This protein binds this small molecule.
Small molecule (SMILES): O=P(O)(O)CCO

Sequence of chain 1.A:
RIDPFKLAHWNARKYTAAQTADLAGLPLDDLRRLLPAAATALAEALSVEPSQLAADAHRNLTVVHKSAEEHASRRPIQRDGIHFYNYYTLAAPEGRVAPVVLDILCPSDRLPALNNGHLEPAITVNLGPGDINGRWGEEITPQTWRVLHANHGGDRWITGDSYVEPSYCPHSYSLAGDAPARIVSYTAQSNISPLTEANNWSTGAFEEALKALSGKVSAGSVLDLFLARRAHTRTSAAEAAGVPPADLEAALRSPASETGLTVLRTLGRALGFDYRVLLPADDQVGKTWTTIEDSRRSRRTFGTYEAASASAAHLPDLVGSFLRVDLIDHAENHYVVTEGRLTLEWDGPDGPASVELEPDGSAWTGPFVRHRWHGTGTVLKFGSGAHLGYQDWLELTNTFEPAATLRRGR

Sequence of chain 2.A:
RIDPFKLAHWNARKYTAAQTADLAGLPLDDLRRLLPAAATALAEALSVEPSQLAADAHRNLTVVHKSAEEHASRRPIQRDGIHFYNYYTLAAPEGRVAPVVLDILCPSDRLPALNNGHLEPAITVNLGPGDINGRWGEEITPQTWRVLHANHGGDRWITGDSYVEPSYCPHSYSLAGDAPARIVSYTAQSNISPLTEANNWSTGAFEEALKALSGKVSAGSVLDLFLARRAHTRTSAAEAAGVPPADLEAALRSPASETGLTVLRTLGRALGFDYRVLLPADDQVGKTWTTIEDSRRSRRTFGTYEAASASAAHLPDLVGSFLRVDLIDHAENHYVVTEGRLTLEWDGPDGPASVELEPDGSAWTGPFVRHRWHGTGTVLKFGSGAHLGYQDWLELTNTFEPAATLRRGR

Binding-site contacts:
Ligand atom O2 contacts residue ASN126 of chain 2.A at 3.1 Å (h-bond).
Ligand atom P contacts residue TYR98 of chain 2.A at 3.5 Å.
Ligand atom CB contacts residue SER196 of chain 2.A at 4.0 Å.
Ligand atom CA contacts residue LEU113 of chain 2.A at 4.1 Å (hydrophobic).
Ligand atom CB contacts residue LEU113 of chain 2.A at 4.0 Å (hydrophobic).
Ligand atom CA contacts residue TYR96 of chain 2.A at 4.1 Å (hydrophobic).
Ligand atom O3 contacts residue LYS16 of chain 1.A at 3.2 Å (salt-bridge).
Ligand atom CB contacts residue TYR184 of chain 2.A at 3.8 Å (hydrophobic).
Ligand atom P contacts residue CD1 of chain 2.O at 3.7 Å.
Ligand atom P contacts residue ASN126 of chain 2.A at 3.4 Å.
Ligand atom O4 contacts residue CD1 of chain 2.O at 2.0 Å.
Ligand atom O4 contacts residue TYR184 of chain 2.A at 4.0 Å.
Ligand atom O2 contacts residue LYS16 of chain 1.A at 3.3 Å (salt-bridge).
Ligand atom O4 contacts residue HIS182 of chain 2.A at 3.2 Å (h-bond).
Ligand atom P contacts residue HIS182 of chain 2.A at 4.3 Å.
Ligand atom O1 contacts residue ARG90 of chain 2.A at 3.6 Å.
Ligand atom O2 contacts residue HIS182 of chain 2.A at 3.5 Å (h-bond).
Ligand atom CB contacts residue CD1 of chain 2.O at 3.2 Å.
Ligand atom CA contacts residue ASN126 of chain 2.A at 4.1 Å.
Ligand atom CA contacts residue TYR184 of chain 2.A at 3.9 Å (hydrophobic).
Ligand atom O2 contacts residue CD1 of chain 2.O at 2.5 Å.
Ligand atom O3 contacts residue TYR98 of chain 2.A at 2.3 Å (h-bond).
Ligand atom CA contacts residue CD1 of chain 2.O at 3.7 Å.
Ligand atom O4 contacts residue HIS129 of chain 2.A at 4.3 Å.
Ligand atom O2 contacts residue HIS129 of chain 2.A at 3.6 Å.
Ligand atom O3 contacts residue LEU113 of chain 2.A at 3.9 Å.
Ligand atom O4 contacts residue THR135 of chain 2.A at 4.4 Å.
Ligand atom O1 contacts residue TYR98 of chain 2.A at 3.6 Å (h-bond).
Ligand atom O4 contacts residue GLU176 of chain 2.A at 2.6 Å (salt-bridge).
Ligand atom O1 contacts residue ASN126 of chain 2.A at 2.8 Å (h-bond).
Ligand atom P contacts residue LYS16 of chain 1.A at 3.8 Å.
Ligand atom O1 contacts residue TYR96 of chain 2.A at 4.0 Å.
Ligand atom CA contacts residue HIS182 of chain 2.A at 3.9 Å.
Ligand atom CB contacts residue ILE194 of chain 2.A at 4.4 Å (hydrophobic).
Ligand atom CB contacts residue GLU176 of chain 2.A at 3.7 Å.
Ligand atom O4 contacts residue SER196 of chain 2.A at 3.4 Å (h-bond).
Ligand atom CB contacts residue HIS182 of chain 2.A at 4.2 Å.
Ligand atom O3 contacts residue TYR96 of chain 2.A at 4.5 Å.